Binding-site contacts:
Ligand atom OD2 contacts residue ARG156 of chain 1.A at 2.7 Å (salt-bridge).
Ligand atom CB contacts residue THR143 of chain 1.A at 3.4 Å.
Ligand atom CE2 contacts residue TRP147 of chain 1.A at 3.4 Å (hydrophobic).
Ligand atom N contacts residue TYR99 of chain 1.A at 2.9 Å (h-bond).
Ligand atom N contacts residue TYR159 of chain 1.A at 3.5 Å.
Ligand atom C contacts residue TYR84 of chain 1.A at 3.3 Å (hydrophobic).
Ligand atom CG contacts residue TYR171 of chain 1.A at 3.5 Å (hydrophobic).
Ligand atom CB contacts residue TRP147 of chain 1.A at 3.5 Å (hydrophobic).
Ligand atom CG contacts residue ARG156 of chain 1.A at 3.4 Å.
Ligand atom CG2 contacts residue GLN155 of chain 1.A at 3.4 Å.
Ligand atom OE1 contacts residue ARG163 of chain 1.A at 3.4 Å (salt-bridge).
Ligand atom O contacts residue TYR84 of chain 1.A at 3.3 Å (h-bond).
Ligand atom N contacts residue TYR7 of chain 1.A at 3.0 Å (h-bond).
Ligand atom O contacts residue ASN77 of chain 1.A at 3.3 Å (h-bond).
Ligand atom CE2 contacts residue ASP116 of chain 1.A at 3.4 Å.
Ligand atom OH contacts residue ASP116 of chain 1.A at 2.7 Å (salt-bridge).
Ligand atom C contacts residue TYR159 of chain 1.A at 3.5 Å (hydrophobic).
Ligand atom CZ contacts residue ASP116 of chain 1.A at 3.4 Å.
Ligand atom N contacts residue GLU63 of chain 1.A at 3.0 Å (salt-bridge).
Ligand atom O contacts residue TYR159 of chain 1.A at 3.4 Å.
Ligand atom N contacts residue TYR7 of chain 1.A at 3.5 Å (h-bond).
Ligand atom CB contacts residue TYR99 of chain 1.A at 3.5 Å (hydrophobic).
Ligand atom O contacts residue TRP147 of chain 1.A at 2.8 Å (h-bond).
Ligand atom ND1 contacts residue ARG156 of chain 1.A at 3.5 Å (salt-bridge).
Ligand atom O contacts residue TYR159 of chain 1.A at 2.7 Å (h-bond).
Ligand atom OE2 contacts residue ARG170 of chain 1.A at 2.8 Å (salt-bridge).
Ligand atom O contacts residue ARG156 of chain 1.A at 2.9 Å (salt-bridge).
Ligand atom N contacts residue ASN77 of chain 1.A at 2.8 Å (h-bond).
Ligand atom CA contacts residue TYR7 of chain 1.A at 3.4 Å (hydrophobic).
Ligand atom N contacts residue TYR171 of chain 1.A at 2.7 Å (h-bond).
Ligand atom OE2 contacts residue ARG163 of chain 1.A at 2.9 Å (salt-bridge).
Ligand atom CD2 contacts residue TRP147 of chain 1.A at 3.5 Å (hydrophobic).
Ligand atom CD1 contacts residue ASN77 of chain 1.A at 3.5 Å.
Ligand atom NE2 contacts residue GLN155 of chain 1.A at 3.3 Å (h-bond).
Ligand atom C contacts residue TYR7 of chain 1.A at 3.4 Å (hydrophobic).
Ligand atom OXT contacts residue TYR84 of chain 1.A at 2.6 Å (h-bond).
Ligand atom CE1 contacts residue GLN155 of chain 1.A at 3.3 Å.
Ligand atom OXT contacts residue THR143 of chain 1.A at 2.9 Å (h-bond).
Ligand atom CA contacts residue ASN77 of chain 1.A at 3.4 Å.
Ligand atom O contacts residue LYS146 of chain 1.A at 3.4 Å.

Sequence of chain 1.A:
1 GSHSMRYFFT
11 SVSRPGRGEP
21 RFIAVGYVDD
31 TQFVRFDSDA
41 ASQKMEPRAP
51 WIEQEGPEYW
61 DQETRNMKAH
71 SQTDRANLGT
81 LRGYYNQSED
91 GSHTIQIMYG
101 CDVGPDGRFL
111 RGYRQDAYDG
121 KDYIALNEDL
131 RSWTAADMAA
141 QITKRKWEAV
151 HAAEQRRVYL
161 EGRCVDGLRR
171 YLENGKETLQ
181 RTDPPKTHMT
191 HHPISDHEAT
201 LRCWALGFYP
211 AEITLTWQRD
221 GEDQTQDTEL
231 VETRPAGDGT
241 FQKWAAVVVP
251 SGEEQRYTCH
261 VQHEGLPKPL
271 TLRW

A protein and the small-molecule ligand that binds it are described below.
Small molecule (SMILES): C[C@H](NC(=O)[C@@H](N)CCC(=O)O)C(=O)N[C@@H](CC(=O)O)C(=O)N1CCC[C@H]1C(=O)N[C@H](C(=O)NCC(=O)N[C@@H](CC1=NC=NC1)C(=O)N[C@@H](CO)C(=O)N[C@@H](Cc1ccc(O)cc1)C(=O)O)[C@@H](C)O